A small-molecule ligand and the protein it binds are described below.
Small molecule (SMILES): CC(C)(C)CC(=O)N[C@H](C(=O)N1C[C@H]2[C@@H]([C@H]1C(=O)N[C@@H](C[C@@H]1CCNC1=O)[C@@H](O)C(N)=O)C2(C)C)C(C)(C)C

Sequence of chain 2.A:
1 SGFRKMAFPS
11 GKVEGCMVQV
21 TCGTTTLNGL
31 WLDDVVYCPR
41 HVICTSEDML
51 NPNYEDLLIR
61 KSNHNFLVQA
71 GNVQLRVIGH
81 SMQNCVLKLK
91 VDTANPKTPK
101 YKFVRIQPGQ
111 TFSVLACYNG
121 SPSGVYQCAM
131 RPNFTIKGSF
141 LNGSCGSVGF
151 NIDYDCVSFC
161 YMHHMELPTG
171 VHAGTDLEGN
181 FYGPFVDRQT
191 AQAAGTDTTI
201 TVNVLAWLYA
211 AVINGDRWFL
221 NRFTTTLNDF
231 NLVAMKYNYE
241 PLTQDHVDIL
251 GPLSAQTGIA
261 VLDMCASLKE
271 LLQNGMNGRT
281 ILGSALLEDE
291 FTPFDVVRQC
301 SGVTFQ

Binding-site contacts:
Ligand atom C7 contacts residue HIS41 of chain 1.A at 3.7 Å.
Ligand atom O6 contacts residue GLU166 of chain 1.A at 3.6 Å.
Ligand atom C19 contacts residue GLU166 of chain 1.A at 3.5 Å.
Ligand atom N5 contacts residue PHE140 of chain 1.A at 3.4 Å (h-bond).
Ligand atom C1 contacts residue HIS164 of chain 1.A at 3.6 Å.
Ligand atom O4 contacts residue ASN142 of chain 1.A at 3.7 Å.
Ligand atom O6 contacts residue PHE140 of chain 1.A at 3.6 Å.
Ligand atom C22 contacts residue CYS145 of chain 1.A at 1.7 Å (hydrophobic).
Ligand atom C2 contacts residue HIS164 of chain 1.A at 3.5 Å.
Ligand atom C23 contacts residue CYS145 of chain 1.A at 2.6 Å (hydrophobic).
Ligand atom N2 contacts residue GLU166 of chain 1.A at 2.9 Å (salt-bridge).
Ligand atom O4 contacts residue GLY143 of chain 1.A at 2.8 Å (h-bond).
Ligand atom C6 contacts residue ARG188 of chain 1.A at 3.6 Å.
Ligand atom C21 contacts residue CYS145 of chain 1.A at 2.6 Å (hydrophobic).
Ligand atom C12 contacts residue GLU166 of chain 1.A at 3.3 Å.
Ligand atom N4 contacts residue GLY143 of chain 1.A at 3.4 Å (h-bond).
Ligand atom C16 contacts residue GLU166 of chain 1.A at 3.6 Å.
Ligand atom C8 contacts residue GLN189 of chain 1.A at 3.6 Å.
Ligand atom O2 contacts residue GLN189 of chain 1.A at 3.1 Å.
Ligand atom N5 contacts residue GLU166 of chain 1.A at 3.1 Å (salt-bridge).
Ligand atom O6 contacts residue HIS163 of chain 1.A at 2.6 Å (h-bond).
Ligand atom C7 contacts residue ASP187 of chain 1.A at 3.5 Å.
Ligand atom C20 contacts residue THR190 of chain 1.A at 3.5 Å.
Ligand atom O3 contacts residue GLU166 of chain 1.A at 2.8 Å (salt-bridge).
Ligand atom N3 contacts residue CYS145 of chain 1.A at 3.0 Å (h-bond).
Ligand atom N3 contacts residue HIS164 of chain 1.A at 2.9 Å (h-bond).
Ligand atom C7 contacts residue TYR54 of chain 1.A at 3.7 Å (hydrophobic).
Ligand atom C4 contacts residue MET49 of chain 1.A at 3.7 Å (hydrophobic).
Ligand atom C28 contacts residue GLU166 of chain 1.A at 3.6 Å.
Ligand atom O4 contacts residue LEU141 of chain 1.A at 3.7 Å.
Ligand atom C23 contacts residue GLY143 of chain 1.A at 3.5 Å.
Ligand atom O4 contacts residue CYS145 of chain 1.A at 2.8 Å (h-bond).
Ligand atom C22 contacts residue HIS41 of chain 1.A at 3.6 Å.
Ligand atom O4 contacts residue SER144 of chain 1.A at 2.9 Å (h-bond).
Ligand atom O3 contacts residue MET165 of chain 1.A at 3.3 Å.
Ligand atom C18 contacts residue THR190 of chain 1.A at 3.5 Å.
Ligand atom O5 contacts residue HIS41 of chain 1.A at 2.5 Å (h-bond).
Ligand atom C24 contacts residue CYS145 of chain 1.A at 3.1 Å (hydrophobic).
Ligand atom O5 contacts residue CYS145 of chain 1.A at 2.6 Å (h-bond).
Ligand atom C20 contacts residue GLN192 of chain 1.A at 3.2 Å.

Sequence of chain 1.A:
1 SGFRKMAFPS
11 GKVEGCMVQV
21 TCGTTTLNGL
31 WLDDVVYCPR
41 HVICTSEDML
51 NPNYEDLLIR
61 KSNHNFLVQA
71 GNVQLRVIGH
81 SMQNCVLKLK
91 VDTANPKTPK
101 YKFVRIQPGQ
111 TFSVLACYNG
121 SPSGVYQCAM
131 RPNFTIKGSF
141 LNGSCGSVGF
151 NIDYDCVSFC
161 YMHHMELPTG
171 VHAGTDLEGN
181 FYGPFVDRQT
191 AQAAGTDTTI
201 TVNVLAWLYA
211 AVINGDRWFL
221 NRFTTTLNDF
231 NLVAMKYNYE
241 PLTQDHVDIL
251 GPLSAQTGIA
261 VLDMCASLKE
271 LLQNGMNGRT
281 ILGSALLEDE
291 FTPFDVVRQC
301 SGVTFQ